Sequence of chain 22.A:
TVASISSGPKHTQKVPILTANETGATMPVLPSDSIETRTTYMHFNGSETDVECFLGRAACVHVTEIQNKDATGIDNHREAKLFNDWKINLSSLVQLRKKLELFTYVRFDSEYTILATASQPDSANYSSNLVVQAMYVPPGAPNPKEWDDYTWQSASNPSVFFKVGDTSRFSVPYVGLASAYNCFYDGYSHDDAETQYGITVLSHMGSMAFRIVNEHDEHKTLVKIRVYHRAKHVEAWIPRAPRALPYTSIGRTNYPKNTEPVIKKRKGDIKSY

Sequence of chain 22.C:
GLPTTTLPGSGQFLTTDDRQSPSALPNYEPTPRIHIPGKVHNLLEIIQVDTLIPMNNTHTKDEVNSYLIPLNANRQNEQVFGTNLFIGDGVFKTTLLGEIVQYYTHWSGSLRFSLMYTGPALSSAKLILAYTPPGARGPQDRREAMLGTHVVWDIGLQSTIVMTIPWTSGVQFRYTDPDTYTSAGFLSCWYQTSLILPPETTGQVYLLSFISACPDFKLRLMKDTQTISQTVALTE

Binding-site contacts:
Ligand atom O1 contacts residue TYR152 of chain 22.A at 3.9 Å.
Ligand atom C7C contacts residue TYR197 of chain 22.A at 3.8 Å (hydrophobic).
Ligand atom C2C contacts residue TYR152 of chain 22.A at 4.0 Å (hydrophobic).
Ligand atom C3 contacts residue PRO174 of chain 22.A at 3.8 Å (hydrophobic).
Ligand atom C5B contacts residue TYR197 of chain 22.A at 3.8 Å (hydrophobic).
Ligand atom C4C contacts residue TYR152 of chain 22.A at 3.8 Å (hydrophobic).
Ligand atom C31 contacts residue SER175 of chain 22.A at 3.6 Å.
Ligand atom C5C contacts residue ILE104 of chain 22.A at 3.8 Å (hydrophobic).
Ligand atom O1 contacts residue PHE186 of chain 22.A at 3.5 Å.
Ligand atom N2 contacts residue PRO174 of chain 22.A at 3.9 Å.
Ligand atom C7C contacts residue VAL191 of chain 22.A at 4.0 Å (hydrophobic).
Ligand atom C6B contacts residue LEU106 of chain 22.A at 4.0 Å (hydrophobic).
Ligand atom C31 contacts residue ALA150 of chain 22.A at 3.1 Å (hydrophobic).
Ligand atom C31 contacts residue VAL176 of chain 22.A at 3.3 Å (hydrophobic).
Ligand atom C3C contacts residue TYR128 of chain 22.A at 3.9 Å (hydrophobic).
Ligand atom C3 contacts residue PHE186 of chain 22.A at 3.8 Å (hydrophobic).
Ligand atom C31 contacts residue PRO174 of chain 22.A at 3.4 Å (hydrophobic).
Ligand atom C5 contacts residue TYR152 of chain 22.A at 3.8 Å (hydrophobic).
Ligand atom C3C contacts residue VAL188 of chain 22.A at 3.3 Å (hydrophobic).
Ligand atom C4 contacts residue PHE186 of chain 22.A at 3.6 Å (hydrophobic).
Ligand atom C6C contacts residue VAL191 of chain 22.A at 3.2 Å (hydrophobic).
Ligand atom C6B contacts residue TYR197 of chain 22.A at 3.7 Å (hydrophobic).
Ligand atom C4A contacts residue ASN198 of chain 22.A at 3.9 Å.
Ligand atom C5B contacts residue LEU106 of chain 22.A at 3.8 Å (hydrophobic).
Ligand atom C4 contacts residue TYR152 of chain 22.A at 3.9 Å (hydrophobic).
Ligand atom C1C contacts residue TYR152 of chain 22.A at 4.0 Å (hydrophobic).
Ligand atom CM1 contacts residue SER107 of chain 22.A at 3.9 Å.
Ligand atom C4C contacts residue ILE104 of chain 22.A at 3.9 Å (hydrophobic).
Ligand atom N2 contacts residue PHE186 of chain 22.A at 3.7 Å.
Ligand atom O1 contacts residue ALA24 of chain 22.C at 3.6 Å.
Ligand atom C5C contacts residue TYR128 of chain 22.A at 3.5 Å (hydrophobic).
Ligand atom C7C contacts residue TYR128 of chain 22.A at 3.6 Å (hydrophobic).
Ligand atom C4B contacts residue LEU106 of chain 22.A at 4.0 Å (hydrophobic).
Ligand atom C4 contacts residue MET224 of chain 22.A at 3.8 Å (hydrophobic).
Ligand atom N2 contacts residue ALA24 of chain 22.C at 3.4 Å.
Ligand atom O1B contacts residue TYR128 of chain 22.A at 3.9 Å.
Ligand atom O1 contacts residue VAL188 of chain 22.A at 3.8 Å.
Ligand atom C2C contacts residue VAL188 of chain 22.A at 3.2 Å (hydrophobic).
Ligand atom O1B contacts residue ILE104 of chain 22.A at 3.9 Å.
Ligand atom C5 contacts residue PHE186 of chain 22.A at 3.5 Å (hydrophobic).

A protein and the small-molecule ligand that binds it are described below.
Small molecule (SMILES): Cc1cc(CCCCCCCOc2ccc(C3=N[C@@H](C)CO3)cc2)on1